Binding-site contacts:
Ligand atom C4 contacts residue ASN23 of chain 1.F at 4.3 Å.
Ligand atom O7 contacts residue ASN23 of chain 1.F at 3.2 Å (h-bond).
Ligand atom C5 contacts residue ASN23 of chain 1.F at 3.7 Å.
Ligand atom N2 contacts residue ASN23 of chain 1.F at 2.9 Å (h-bond).
Ligand atom C7 contacts residue ASN23 of chain 1.F at 3.2 Å.
Ligand atom C6 contacts residue THR21 of chain 1.F at 4.2 Å.
Ligand atom C3 contacts residue ASN23 of chain 1.F at 3.8 Å.
Ligand atom C1 contacts residue ASN23 of chain 1.F at 1.4 Å.
Ligand atom C8 contacts residue ASN23 of chain 1.F at 4.1 Å.
Ligand atom C5 contacts residue THR21 of chain 1.F at 4.4 Å.
Ligand atom C2 contacts residue ASN23 of chain 1.F at 2.5 Å.
Ligand atom O5 contacts residue ASN23 of chain 1.F at 2.4 Å (h-bond).
Ligand atom C1 contacts residue THR21 of chain 1.F at 4.2 Å.
Ligand atom O5 contacts residue THR21 of chain 1.F at 4.2 Å.

Sequence of chain 1.F:
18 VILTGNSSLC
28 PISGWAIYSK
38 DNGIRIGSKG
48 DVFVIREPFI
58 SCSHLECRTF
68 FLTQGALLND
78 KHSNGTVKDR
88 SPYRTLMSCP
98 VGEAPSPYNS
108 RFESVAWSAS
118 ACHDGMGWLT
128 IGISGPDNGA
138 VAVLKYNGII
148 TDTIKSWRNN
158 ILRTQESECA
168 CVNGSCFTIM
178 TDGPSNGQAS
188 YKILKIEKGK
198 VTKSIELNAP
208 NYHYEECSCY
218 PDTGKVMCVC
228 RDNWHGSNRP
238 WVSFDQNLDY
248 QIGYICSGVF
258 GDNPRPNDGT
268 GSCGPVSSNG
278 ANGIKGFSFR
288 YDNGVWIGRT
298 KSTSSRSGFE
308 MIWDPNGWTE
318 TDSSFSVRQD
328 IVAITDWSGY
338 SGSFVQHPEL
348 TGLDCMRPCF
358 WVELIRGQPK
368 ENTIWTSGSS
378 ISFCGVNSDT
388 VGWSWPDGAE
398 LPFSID

This protein binds this small molecule.
Small molecule (SMILES): CC(=O)N[C@@H]1[C@@H](O)[C@H](O)[C@@H](CO)O[C@H]1O